A protein and the small-molecule ligand that binds it are described below.
Small molecule (SMILES): Nc1ncnc2c1ncn2[C@@H]1O[C@H](COP(=O)(O)OP(=O)(O)OP(O)(O)=S)[C@@H](O)[C@H]1O

Binding-site contacts:
Ligand atom C8 contacts residue ALA409 of chain 1.B at 3.6 Å (hydrophobic).
Ligand atom C8 contacts residue GLY250 of chain 1.B at 3.5 Å.
Ligand atom O1B contacts residue THR252 of chain 1.B at 2.8 Å (h-bond).
Ligand atom N6 contacts residue GLY207 of chain 1.B at 3.3 Å (h-bond).
Ligand atom O3G contacts residue LYS251 of chain 1.B at 2.6 Å (salt-bridge).
Ligand atom N3 contacts residue LEU253 of chain 1.B at 3.4 Å.
Ligand atom O2B contacts residue GLY248 of chain 1.B at 3.5 Å.
Ligand atom N7 contacts residue THR249 of chain 1.B at 3.3 Å.
Ligand atom O4' contacts residue ALA409 of chain 1.B at 3.4 Å.
Ligand atom O2G contacts residue MG1 of chain 1.J at 1.9 Å.
Ligand atom N9 contacts residue GLY408 of chain 1.B at 3.6 Å.
Ligand atom O1B contacts residue MG1 of chain 1.J at 2.2 Å.
Ligand atom N1 contacts residue GLY207 of chain 1.B at 3.1 Å (h-bond).
Ligand atom C4 contacts residue LEU253 of chain 1.B at 3.3 Å (hydrophobic).
Ligand atom C2 contacts residue LEU253 of chain 1.B at 3.6 Å (hydrophobic).
Ligand atom PB contacts residue MG1 of chain 1.J at 3.4 Å.
Ligand atom C8 contacts residue GLY248 of chain 1.B at 3.6 Å.
Ligand atom O2B contacts residue GLY250 of chain 1.B at 3.0 Å (h-bond).
Ligand atom C8 contacts residue GLY408 of chain 1.B at 3.4 Å.
Ligand atom S1G contacts residue ARG359 of chain 1.C at 2.5 Å.
Ligand atom C5' contacts residue PHE360 of chain 1.C at 3.5 Å (hydrophobic).
Ligand atom O3G contacts residue ASN348 of chain 1.B at 3.4 Å (h-bond).
Ligand atom N7 contacts residue GLY250 of chain 1.B at 3.1 Å (h-bond).
Ligand atom O1A contacts residue LYS251 of chain 1.B at 3.4 Å (salt-bridge).
Ligand atom C5 contacts residue LEU253 of chain 1.B at 3.5 Å (hydrophobic).
Ligand atom S1G contacts residue ASN348 of chain 1.B at 3.5 Å (h-bond).
Ligand atom PG contacts residue MG1 of chain 1.J at 3.2 Å.
Ligand atom O2B contacts residue THR249 of chain 1.B at 2.8 Å (h-bond).
Ligand atom O3B contacts residue MG1 of chain 1.J at 3.5 Å.
Ligand atom O1A contacts residue GLY250 of chain 1.B at 3.0 Å.
Ligand atom O2' contacts residue HIS384 of chain 1.B at 3.4 Å.
Ligand atom N7 contacts residue GLY408 of chain 1.B at 3.4 Å.
Ligand atom O3A contacts residue GLY250 of chain 1.B at 3.5 Å (h-bond).
Ligand atom O1A contacts residue THR252 of chain 1.B at 3.2 Å (h-bond).
Ligand atom O2B contacts residue LYS251 of chain 1.B at 2.8 Å.
Ligand atom C4' contacts residue PHE360 of chain 1.C at 3.5 Å (hydrophobic).
Ligand atom O3A contacts residue GLY248 of chain 1.B at 3.4 Å.
Ligand atom O3B contacts residue GLY248 of chain 1.B at 3.0 Å (h-bond).
Ligand atom O1A contacts residue LEU253 of chain 1.B at 2.8 Å (h-bond).
Ligand atom C2 contacts residue ASP205 of chain 1.B at 3.6 Å.

Sequence of chain 1.B:
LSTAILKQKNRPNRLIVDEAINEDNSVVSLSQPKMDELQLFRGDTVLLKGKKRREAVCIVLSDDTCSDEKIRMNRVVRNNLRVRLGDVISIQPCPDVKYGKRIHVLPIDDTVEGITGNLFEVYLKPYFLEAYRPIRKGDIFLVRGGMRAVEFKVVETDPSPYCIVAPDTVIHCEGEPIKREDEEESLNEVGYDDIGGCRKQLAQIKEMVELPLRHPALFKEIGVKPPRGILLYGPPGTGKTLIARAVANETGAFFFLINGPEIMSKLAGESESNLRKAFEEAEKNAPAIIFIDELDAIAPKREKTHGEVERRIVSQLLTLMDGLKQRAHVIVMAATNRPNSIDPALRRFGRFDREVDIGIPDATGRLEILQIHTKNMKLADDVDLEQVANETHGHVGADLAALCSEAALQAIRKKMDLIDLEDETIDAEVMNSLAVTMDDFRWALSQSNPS

Sequence of chain 1.C:
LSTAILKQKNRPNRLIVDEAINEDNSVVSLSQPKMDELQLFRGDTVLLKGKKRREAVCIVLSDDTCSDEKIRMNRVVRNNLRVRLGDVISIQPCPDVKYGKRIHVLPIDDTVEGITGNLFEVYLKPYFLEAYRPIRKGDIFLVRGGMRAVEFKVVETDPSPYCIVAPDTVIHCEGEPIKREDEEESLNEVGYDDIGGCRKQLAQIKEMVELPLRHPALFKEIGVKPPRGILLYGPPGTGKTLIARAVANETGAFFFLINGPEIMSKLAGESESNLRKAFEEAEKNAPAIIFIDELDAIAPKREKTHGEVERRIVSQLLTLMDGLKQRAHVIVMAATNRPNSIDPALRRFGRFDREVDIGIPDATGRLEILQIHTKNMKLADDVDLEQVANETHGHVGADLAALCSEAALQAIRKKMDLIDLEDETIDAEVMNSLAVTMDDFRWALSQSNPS